Binding-site contacts:
Ligand atom C4 contacts residue ASN97 of chain 1.B at 4.3 Å.
Ligand atom O7 contacts residue ASN97 of chain 1.B at 4.5 Å.
Ligand atom O6 contacts residue ASN97 of chain 1.B at 3.9 Å.
Ligand atom O5 contacts residue ASN97 of chain 1.B at 2.4 Å (h-bond).
Ligand atom N2 contacts residue ASN97 of chain 1.B at 3.1 Å (h-bond).
Ligand atom C2 contacts residue ASN97 of chain 1.B at 2.6 Å.
Ligand atom C6 contacts residue ASN97 of chain 1.B at 4.3 Å.
Ligand atom C1 contacts residue ASN97 of chain 1.B at 1.4 Å.
Ligand atom C7 contacts residue ASN97 of chain 1.B at 4.2 Å.
Ligand atom C5 contacts residue ASN97 of chain 1.B at 3.6 Å.
Ligand atom O5 contacts residue GLN96 of chain 1.B at 4.1 Å.
Ligand atom C3 contacts residue ASN97 of chain 1.B at 4.0 Å.

The small molecule below binds the protein below.
Small molecule (SMILES): CC(=O)N[C@@H]1[C@@H](O)[C@H](O)[C@@H](CO)O[C@H]1O

Sequence of chain 1.B:
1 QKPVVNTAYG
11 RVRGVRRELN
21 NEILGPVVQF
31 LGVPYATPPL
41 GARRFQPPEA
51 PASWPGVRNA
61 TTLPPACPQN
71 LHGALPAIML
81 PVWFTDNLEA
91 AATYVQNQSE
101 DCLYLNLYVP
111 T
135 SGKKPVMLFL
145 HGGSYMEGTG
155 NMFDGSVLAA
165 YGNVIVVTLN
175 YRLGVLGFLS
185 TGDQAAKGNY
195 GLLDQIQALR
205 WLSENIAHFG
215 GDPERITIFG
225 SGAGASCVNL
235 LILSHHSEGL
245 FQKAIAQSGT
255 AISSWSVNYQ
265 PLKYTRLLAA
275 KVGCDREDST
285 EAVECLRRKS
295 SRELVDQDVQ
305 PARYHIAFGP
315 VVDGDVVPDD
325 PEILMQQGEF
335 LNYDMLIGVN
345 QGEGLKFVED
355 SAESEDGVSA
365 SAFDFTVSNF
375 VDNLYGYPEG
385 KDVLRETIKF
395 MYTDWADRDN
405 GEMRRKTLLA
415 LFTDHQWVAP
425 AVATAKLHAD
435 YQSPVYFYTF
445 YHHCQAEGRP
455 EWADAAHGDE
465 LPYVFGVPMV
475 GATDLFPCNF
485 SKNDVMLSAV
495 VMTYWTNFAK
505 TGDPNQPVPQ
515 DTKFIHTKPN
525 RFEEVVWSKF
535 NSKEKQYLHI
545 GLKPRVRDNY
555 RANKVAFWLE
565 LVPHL